Sequence of chain 1.A:
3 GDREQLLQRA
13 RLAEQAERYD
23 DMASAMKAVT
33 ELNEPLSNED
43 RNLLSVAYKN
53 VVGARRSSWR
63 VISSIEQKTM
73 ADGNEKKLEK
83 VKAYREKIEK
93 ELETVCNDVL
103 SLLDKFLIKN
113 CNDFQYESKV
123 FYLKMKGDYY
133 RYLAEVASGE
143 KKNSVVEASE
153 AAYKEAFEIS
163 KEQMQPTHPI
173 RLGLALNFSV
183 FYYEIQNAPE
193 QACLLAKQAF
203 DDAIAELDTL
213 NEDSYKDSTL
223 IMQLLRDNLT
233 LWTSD

This small molecule binds to this protein.
Small molecule (SMILES): C[C@H](N)C(=O)N[C@@H](C)C(=O)N[C@@H](COP(=O)(O)O)C(=O)N[C@@H](C)C(=O)N1CCC[C@H]1C(=O)O

Binding-site contacts:
Ligand atom O1P contacts residue TYR134 of chain 1.A at 3.5 Å (h-bond).
Ligand atom O contacts residue LEU178 of chain 1.A at 4.2 Å.
Ligand atom N contacts residue ASN179 of chain 1.A at 2.8 Å (h-bond).
Ligand atom C contacts residue LYS51 of chain 1.A at 3.9 Å.
Ligand atom O contacts residue LEU178 of chain 1.A at 4.2 Å.
Ligand atom CG contacts residue LEU222 of chain 1.A at 4.2 Å (hydrophobic).
Ligand atom P contacts residue ARG133 of chain 1.A at 3.8 Å.
Ligand atom O2P contacts residue ARG133 of chain 1.A at 2.8 Å (salt-bridge).
Ligand atom O2P contacts residue TYR134 of chain 1.A at 3.8 Å.
Ligand atom O contacts residue LYS51 of chain 1.A at 3.0 Å.
Ligand atom CA contacts residue ASN179 of chain 1.A at 3.6 Å.
Ligand atom CA contacts residue ASN179 of chain 1.A at 3.8 Å.
Ligand atom CA contacts residue LEU233 of chain 1.A at 4.3 Å (hydrophobic).
Ligand atom CB contacts residue LEU178 of chain 1.A at 4.1 Å (hydrophobic).
Ligand atom CB contacts residue ASN179 of chain 1.A at 3.5 Å.
Ligand atom CA contacts residue LYS51 of chain 1.A at 3.9 Å.
Ligand atom P contacts residue ARG58 of chain 1.A at 3.8 Å.
Ligand atom O3P contacts residue TYR134 of chain 1.A at 2.8 Å (h-bond).
Ligand atom O contacts residue VAL182 of chain 1.A at 3.9 Å.
Ligand atom O2P contacts residue ARG58 of chain 1.A at 3.1 Å (salt-bridge).
Ligand atom P contacts residue TYR134 of chain 1.A at 3.6 Å.
Ligand atom C contacts residue ASN230 of chain 1.A at 4.3 Å.
Ligand atom CB contacts residue ARG133 of chain 1.A at 4.3 Å.
Ligand atom CB contacts residue GLY175 of chain 1.A at 4.0 Å.
Ligand atom C contacts residue ASN179 of chain 1.A at 3.7 Å.
Ligand atom CA contacts residue LEU178 of chain 1.A at 3.7 Å (hydrophobic).
Ligand atom N contacts residue LEU178 of chain 1.A at 3.6 Å.
Ligand atom N contacts residue LEU233 of chain 1.A at 3.6 Å.
Ligand atom CB contacts residue ASN179 of chain 1.A at 3.2 Å.
Ligand atom CG contacts residue LEU226 of chain 1.A at 4.0 Å (hydrophobic).
Ligand atom C contacts residue ASN230 of chain 1.A at 4.2 Å.
Ligand atom N contacts residue ASN230 of chain 1.A at 3.6 Å.
Ligand atom CB contacts residue LEU226 of chain 1.A at 4.3 Å (hydrophobic).
Ligand atom O1P contacts residue ARG58 of chain 1.A at 2.7 Å (salt-bridge).
Ligand atom O3P contacts residue ASN179 of chain 1.A at 3.9 Å.
Ligand atom CA contacts residue ASN230 of chain 1.A at 4.3 Å.
Ligand atom C contacts residue LEU178 of chain 1.A at 3.9 Å (hydrophobic).
Ligand atom O contacts residue ASN230 of chain 1.A at 3.2 Å (h-bond).
Ligand atom CD contacts residue LEU226 of chain 1.A at 3.7 Å (hydrophobic).
Ligand atom O3P contacts residue ARG133 of chain 1.A at 2.9 Å (salt-bridge).